Sequence of chain 12.I:
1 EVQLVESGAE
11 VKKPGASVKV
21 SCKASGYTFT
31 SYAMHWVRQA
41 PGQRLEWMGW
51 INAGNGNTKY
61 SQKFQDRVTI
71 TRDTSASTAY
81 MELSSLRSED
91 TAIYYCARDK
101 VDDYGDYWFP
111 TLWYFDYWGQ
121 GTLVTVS

Sequence of chain 12.C:
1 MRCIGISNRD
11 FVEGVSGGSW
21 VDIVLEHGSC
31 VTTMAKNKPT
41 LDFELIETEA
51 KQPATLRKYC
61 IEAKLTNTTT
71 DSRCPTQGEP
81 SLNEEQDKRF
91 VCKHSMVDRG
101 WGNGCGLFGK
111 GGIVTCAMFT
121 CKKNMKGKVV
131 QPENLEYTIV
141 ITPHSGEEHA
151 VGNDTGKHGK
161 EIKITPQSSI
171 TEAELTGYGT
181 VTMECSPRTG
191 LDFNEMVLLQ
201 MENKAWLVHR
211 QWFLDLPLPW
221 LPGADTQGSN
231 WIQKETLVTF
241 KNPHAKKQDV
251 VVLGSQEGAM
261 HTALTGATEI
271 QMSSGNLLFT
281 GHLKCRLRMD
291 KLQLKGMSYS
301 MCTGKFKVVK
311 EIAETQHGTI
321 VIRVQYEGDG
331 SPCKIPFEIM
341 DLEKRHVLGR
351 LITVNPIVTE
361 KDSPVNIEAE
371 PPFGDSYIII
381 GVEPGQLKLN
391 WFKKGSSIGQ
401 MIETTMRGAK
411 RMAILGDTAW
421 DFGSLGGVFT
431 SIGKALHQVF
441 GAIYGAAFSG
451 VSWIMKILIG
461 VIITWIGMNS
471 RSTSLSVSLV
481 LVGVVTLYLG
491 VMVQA

The small molecule below binds the protein below.
Small molecule (SMILES): CC(=O)N[C@@H]1[C@@H](O)[C@H](O)[C@@H](CO)O[C@H]1O

Binding-site contacts:
Ligand atom C4 contacts residue ASP66 of chain 12.I at 4.0 Å.
Ligand atom C5 contacts residue GLN65 of chain 12.I at 3.7 Å.
Ligand atom C6 contacts residue GLN65 of chain 12.I at 3.5 Å.
Ligand atom C4 contacts residue ASN67 of chain 12.C at 4.3 Å.
Ligand atom C2 contacts residue ASN67 of chain 12.C at 2.4 Å.
Ligand atom C4 contacts residue GLN65 of chain 12.I at 3.3 Å.
Ligand atom N2 contacts residue ASN67 of chain 12.C at 2.9 Å (h-bond).
Ligand atom O6 contacts residue ASN67 of chain 12.C at 4.0 Å.
Ligand atom O4 contacts residue GLN65 of chain 12.I at 3.6 Å.
Ligand atom O6 contacts residue GLN65 of chain 12.I at 2.5 Å (h-bond).
Ligand atom C7 contacts residue ASN67 of chain 12.C at 3.7 Å.
Ligand atom O3 contacts residue GLN65 of chain 12.I at 3.6 Å.
Ligand atom C2 contacts residue GLN65 of chain 12.I at 4.4 Å.
Ligand atom C7 contacts residue PHE90 of chain 12.C at 4.4 Å (hydrophobic).
Ligand atom C5 contacts residue ASN67 of chain 12.C at 3.7 Å.
Ligand atom O5 contacts residue ASN67 of chain 12.C at 2.4 Å (h-bond).
Ligand atom O7 contacts residue ASN67 of chain 12.C at 4.1 Å.
Ligand atom O4 contacts residue ASP66 of chain 12.I at 2.7 Å (salt-bridge).
Ligand atom C3 contacts residue ASN67 of chain 12.C at 3.8 Å.
Ligand atom C3 contacts residue GLN65 of chain 12.I at 4.0 Å.
Ligand atom C1 contacts residue ASN67 of chain 12.C at 1.4 Å.
Ligand atom C8 contacts residue PHE90 of chain 12.C at 3.7 Å (hydrophobic).
Ligand atom O6 contacts residue TYR60 of chain 12.I at 4.2 Å.
Ligand atom O5 contacts residue GLN65 of chain 12.I at 3.7 Å.